Sequence of chain 46.A:
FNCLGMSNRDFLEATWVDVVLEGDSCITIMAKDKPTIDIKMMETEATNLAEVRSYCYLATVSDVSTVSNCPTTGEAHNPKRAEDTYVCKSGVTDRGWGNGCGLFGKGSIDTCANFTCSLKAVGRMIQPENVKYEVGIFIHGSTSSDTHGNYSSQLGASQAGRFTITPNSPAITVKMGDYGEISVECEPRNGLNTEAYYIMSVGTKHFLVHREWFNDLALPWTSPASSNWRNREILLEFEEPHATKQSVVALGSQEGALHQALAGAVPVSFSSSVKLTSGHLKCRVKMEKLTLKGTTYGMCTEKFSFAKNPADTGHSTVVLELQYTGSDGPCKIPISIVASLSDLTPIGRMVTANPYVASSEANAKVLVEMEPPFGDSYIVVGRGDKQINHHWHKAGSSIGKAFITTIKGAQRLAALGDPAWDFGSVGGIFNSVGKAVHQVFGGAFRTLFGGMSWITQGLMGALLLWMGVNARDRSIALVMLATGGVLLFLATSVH

Binding-site contacts:
Ligand atom C2 contacts residue ASN118 of chain 46.A at 2.5 Å.
Ligand atom C8 contacts residue ASP67 of chain 46.A at 3.7 Å.
Ligand atom C1 contacts residue ASN118 of chain 46.A at 1.4 Å.
Ligand atom C5 contacts residue THR120 of chain 46.A at 4.2 Å.
Ligand atom O6 contacts residue THR89 of chain 46.A at 3.9 Å.
Ligand atom O5 contacts residue PHE119 of chain 46.A at 3.9 Å.
Ligand atom O5 contacts residue THR89 of chain 46.A at 4.5 Å.
Ligand atom N2 contacts residue ASN118 of chain 46.A at 2.9 Å (h-bond).
Ligand atom C1 contacts residue SER66 of chain 46.A at 4.5 Å.
Ligand atom C1 contacts residue THR89 of chain 46.A at 4.2 Å.
Ligand atom C8 contacts residue ASN118 of chain 46.A at 3.7 Å.
Ligand atom C3 contacts residue ASN118 of chain 46.A at 3.8 Å.
Ligand atom C6 contacts residue PHE119 of chain 46.A at 4.0 Å (hydrophobic).
Ligand atom C4 contacts residue ASN118 of chain 46.A at 4.2 Å.
Ligand atom C8 contacts residue SER66 of chain 46.A at 3.6 Å.
Ligand atom O6 contacts residue ASN118 of chain 46.A at 4.2 Å.
Ligand atom O6 contacts residue PHE119 of chain 46.A at 2.8 Å (h-bond).
Ligand atom N2 contacts residue TYR90 of chain 46.A at 4.4 Å.
Ligand atom O6 contacts residue THR120 of chain 46.A at 3.6 Å (h-bond).
Ligand atom O5 contacts residue ASN118 of chain 46.A at 2.4 Å (h-bond).
Ligand atom C6 contacts residue THR120 of chain 46.A at 3.8 Å.
Ligand atom C7 contacts residue ASN118 of chain 46.A at 3.8 Å.
Ligand atom O5 contacts residue THR120 of chain 46.A at 3.4 Å (h-bond).
Ligand atom C5 contacts residue ASN118 of chain 46.A at 3.6 Å.

A small-molecule ligand and the protein it binds are described below.
Small molecule (SMILES): CC(=O)N[C@@H]1[C@@H](O)[C@H](O)[C@@H](CO)O[C@H]1O